Binding-site contacts:
Ligand atom O1 contacts residue PHE237 of chain 3.A at 3.8 Å.
Ligand atom CL2 contacts residue ALA24 of chain 3.C at 3.5 Å.
Ligand atom C10 contacts residue TYR159 of chain 3.A at 3.5 Å (hydrophobic).
Ligand atom C16 contacts residue TYR159 of chain 3.A at 3.8 Å (hydrophobic).
Ligand atom C7 contacts residue MET132 of chain 3.A at 3.3 Å (hydrophobic).
Ligand atom C17 contacts residue ALA24 of chain 3.C at 3.7 Å (hydrophobic).
Ligand atom O2 contacts residue VAL196 of chain 3.A at 3.4 Å.
Ligand atom C21 contacts residue TYR205 of chain 3.A at 3.8 Å (hydrophobic).
Ligand atom C2 contacts residue PHE237 of chain 3.A at 3.6 Å (hydrophobic).
Ligand atom C11 contacts residue ILE110 of chain 3.A at 3.8 Å (hydrophobic).
Ligand atom C12 contacts residue PHE134 of chain 3.A at 3.8 Å (hydrophobic).
Ligand atom O1 contacts residue MET132 of chain 3.A at 3.7 Å.
Ligand atom C12 contacts residue ILE110 of chain 3.A at 3.8 Å (hydrophobic).
Ligand atom C19 contacts residue LEU240 of chain 3.A at 3.8 Å (hydrophobic).
Ligand atom C17 contacts residue TYR159 of chain 3.A at 3.7 Å (hydrophobic).
Ligand atom C6 contacts residue TYR112 of chain 3.A at 3.7 Å (hydrophobic).
Ligand atom C21 contacts residue HIS207 of chain 3.A at 3.6 Å.
Ligand atom C13 contacts residue ILE110 of chain 3.A at 3.7 Å (hydrophobic).
Ligand atom C9 contacts residue VAL199 of chain 3.A at 3.6 Å (hydrophobic).
Ligand atom CL2 contacts residue ILE25 of chain 3.C at 3.4 Å.
Ligand atom C4 contacts residue MET132 of chain 3.A at 3.8 Å (hydrophobic).
Ligand atom C13 contacts residue PHE134 of chain 3.A at 3.7 Å (hydrophobic).
Ligand atom C1 contacts residue TYR205 of chain 3.A at 3.8 Å (hydrophobic).
Ligand atom O3 contacts residue PHE130 of chain 3.A at 3.6 Å.
Ligand atom C3 contacts residue MET132 of chain 3.A at 3.7 Å (hydrophobic).
Ligand atom C20 contacts residue ILE194 of chain 3.A at 3.8 Å (hydrophobic).
Ligand atom C21 contacts residue SER128 of chain 3.A at 3.8 Å.
Ligand atom C9 contacts residue PHE237 of chain 3.A at 3.7 Å (hydrophobic).
Ligand atom CL2 contacts residue TYR159 of chain 3.A at 3.6 Å.
Ligand atom C5 contacts residue TYR112 of chain 3.A at 3.5 Å (hydrophobic).
Ligand atom C13 contacts residue MET132 of chain 3.A at 3.4 Å (hydrophobic).
Ligand atom C7 contacts residue PHE237 of chain 3.A at 3.5 Å (hydrophobic).
Ligand atom C14 contacts residue TYR159 of chain 3.A at 3.5 Å (hydrophobic).
Ligand atom C20 contacts residue LEU240 of chain 3.A at 3.8 Å (hydrophobic).
Ligand atom CL3 contacts residue LEU240 of chain 3.A at 3.8 Å.
Ligand atom C16 contacts residue ALA24 of chain 3.C at 3.8 Å (hydrophobic).
Ligand atom O1 contacts residue ILE110 of chain 3.A at 3.7 Å.
Ligand atom C8 contacts residue MET132 of chain 3.A at 3.4 Å (hydrophobic).
Ligand atom CL3 contacts residue PHE134 of chain 3.A at 3.8 Å.
Ligand atom O3 contacts residue TYR112 of chain 3.A at 3.6 Å.

Sequence of chain 3.C:
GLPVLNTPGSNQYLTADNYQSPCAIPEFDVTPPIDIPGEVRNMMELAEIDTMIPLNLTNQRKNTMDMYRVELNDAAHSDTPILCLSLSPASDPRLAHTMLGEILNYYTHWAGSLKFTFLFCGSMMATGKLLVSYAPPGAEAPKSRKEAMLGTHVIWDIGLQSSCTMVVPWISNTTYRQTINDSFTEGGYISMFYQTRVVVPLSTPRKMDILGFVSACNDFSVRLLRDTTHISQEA

This protein binds this small molecule.
Small molecule (SMILES): COc1ccc(OCc2ccc(COc3c(Cl)cccc3Cl)cc2)c(Cl)c1

Sequence of chain 3.A:
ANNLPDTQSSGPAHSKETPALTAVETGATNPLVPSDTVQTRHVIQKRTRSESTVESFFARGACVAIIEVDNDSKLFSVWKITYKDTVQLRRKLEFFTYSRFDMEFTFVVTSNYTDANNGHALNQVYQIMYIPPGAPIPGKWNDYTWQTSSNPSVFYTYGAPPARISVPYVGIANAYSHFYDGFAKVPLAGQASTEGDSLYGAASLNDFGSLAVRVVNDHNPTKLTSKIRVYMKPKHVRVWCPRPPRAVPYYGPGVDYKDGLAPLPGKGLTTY